Sequence of chain 1.B:
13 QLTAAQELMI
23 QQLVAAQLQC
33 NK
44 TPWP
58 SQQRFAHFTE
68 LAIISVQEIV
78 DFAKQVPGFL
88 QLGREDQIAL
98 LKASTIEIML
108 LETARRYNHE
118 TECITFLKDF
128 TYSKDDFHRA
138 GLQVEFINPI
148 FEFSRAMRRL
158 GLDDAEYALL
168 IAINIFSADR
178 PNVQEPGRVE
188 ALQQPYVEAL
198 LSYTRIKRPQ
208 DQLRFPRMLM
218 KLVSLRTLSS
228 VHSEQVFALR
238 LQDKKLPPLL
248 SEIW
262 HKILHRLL

Binding-site contacts:
Ligand atom O37 contacts residue PHE123 of chain 1.B at 3.8 Å.
Ligand atom O38 contacts residue LEU68 of chain 1.B at 3.3 Å.
Ligand atom C1 contacts residue PHE134 of chain 1.B at 3.4 Å (hydrophobic).
Ligand atom C32 contacts residue MET106 of chain 1.B at 3.8 Å (hydrophobic).
Ligand atom C29 contacts residue PHE123 of chain 1.B at 3.5 Å (hydrophobic).
Ligand atom C24 contacts residue PHE65 of chain 1.B at 3.6 Å (hydrophobic).
Ligand atom C8 contacts residue GLN232 of chain 1.B at 3.6 Å.
Ligand atom C28 contacts residue PHE123 of chain 1.B at 3.5 Å (hydrophobic).
Ligand atom C34 contacts residue ARG113 of chain 1.B at 3.8 Å.
Ligand atom N7 contacts residue ILE147 of chain 1.B at 3.3 Å.
Ligand atom C33 contacts residue THR110 of chain 1.B at 3.5 Å.
Ligand atom C32 contacts residue SER72 of chain 1.B at 3.2 Å.
Ligand atom C39 contacts residue LEU68 of chain 1.B at 3.3 Å (hydrophobic).
Ligand atom C24 contacts residue PHE123 of chain 1.B at 3.7 Å (hydrophobic).
Ligand atom O37 contacts residue ARG113 of chain 1.B at 3.4 Å (salt-bridge).
Ligand atom C3 contacts residue ILE147 of chain 1.B at 3.6 Å (hydrophobic).
Ligand atom C12 contacts residue HIS229 of chain 1.B at 3.8 Å.
Ligand atom O16 contacts residue ALA69 of chain 1.B at 3.8 Å.
Ligand atom O15 contacts residue TRP251 of chain 1.B at 3.2 Å.
Ligand atom O22 contacts residue HIS229 of chain 1.B at 3.8 Å.
Ligand atom C39 contacts residue SER72 of chain 1.B at 3.7 Å.
Ligand atom C12 contacts residue MET106 of chain 1.B at 3.4 Å (hydrophobic).
Ligand atom C31 contacts residue SER72 of chain 1.B at 3.2 Å.
Ligand atom C8 contacts residue ILE147 of chain 1.B at 3.8 Å (hydrophobic).
Ligand atom O15 contacts residue HIS229 of chain 1.B at 3.5 Å.
Ligand atom C34 contacts residue SER72 of chain 1.B at 3.4 Å.
Ligand atom C29 contacts residue LEU68 of chain 1.B at 3.7 Å (hydrophobic).
Ligand atom C32 contacts residue THR110 of chain 1.B at 3.7 Å.
Ligand atom O37 contacts residue LEU124 of chain 1.B at 3.4 Å (h-bond).
Ligand atom C3 contacts residue PHE134 of chain 1.B at 3.8 Å (hydrophobic).
Ligand atom C2 contacts residue PHE134 of chain 1.B at 3.4 Å (hydrophobic).
Ligand atom O38 contacts residue PHE123 of chain 1.B at 3.4 Å.
Ligand atom C25 contacts residue PHE123 of chain 1.B at 3.3 Å (hydrophobic).
Ligand atom C30 contacts residue PHE123 of chain 1.B at 3.5 Å (hydrophobic).
Ligand atom C4 contacts residue ILE147 of chain 1.B at 3.3 Å (hydrophobic).
Ligand atom C20 contacts residue LEU247 of chain 1.B at 3.5 Å (hydrophobic).
Ligand atom O22 contacts residue GLN232 of chain 1.B at 2.7 Å (h-bond).
Ligand atom O35 contacts residue SER72 of chain 1.B at 2.5 Å (h-bond).
Ligand atom C26 contacts residue PHE123 of chain 1.B at 3.7 Å (hydrophobic).
Ligand atom C1 contacts residue THR110 of chain 1.B at 3.8 Å.

This protein binds this small molecule.
Small molecule (SMILES): CC(C)(C)OC(=O)N1CC[C@]2(C(=O)Nc3ccccc32)[C@H]1c1cccc(-c2ccc(CO)c(S(C)(=O)=O)c2)c1